Sequence of chain 1.B:
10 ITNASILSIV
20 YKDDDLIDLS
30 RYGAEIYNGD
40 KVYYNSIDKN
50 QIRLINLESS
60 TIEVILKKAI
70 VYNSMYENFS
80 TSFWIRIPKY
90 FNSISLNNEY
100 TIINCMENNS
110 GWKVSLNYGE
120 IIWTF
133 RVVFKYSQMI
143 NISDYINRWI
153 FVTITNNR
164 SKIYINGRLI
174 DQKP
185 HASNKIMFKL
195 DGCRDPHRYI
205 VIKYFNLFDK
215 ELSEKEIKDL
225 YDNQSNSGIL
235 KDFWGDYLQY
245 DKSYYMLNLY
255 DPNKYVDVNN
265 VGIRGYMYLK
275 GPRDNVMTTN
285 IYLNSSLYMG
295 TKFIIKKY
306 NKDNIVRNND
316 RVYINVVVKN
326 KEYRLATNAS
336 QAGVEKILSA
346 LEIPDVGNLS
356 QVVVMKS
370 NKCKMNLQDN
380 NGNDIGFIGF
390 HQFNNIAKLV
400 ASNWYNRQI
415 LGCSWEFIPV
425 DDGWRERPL

Binding-site contacts:
Ligand atom C5 contacts residue HIS390 of chain 1.B at 3.7 Å.
Ligand atom O9 contacts residue GLN407 of chain 1.B at 3.5 Å (h-bond).
Ligand atom C1 contacts residue HIS390 of chain 1.B at 4.0 Å.
Ligand atom O4 contacts residue TYR404 of chain 1.B at 4.0 Å.
Ligand atom O1B contacts residue GLY416 of chain 1.B at 3.4 Å.
Ligand atom O1A contacts residue GLY416 of chain 1.B at 3.3 Å (h-bond).
Ligand atom C1 contacts residue TYR404 of chain 1.B at 3.8 Å (hydrophobic).
Ligand atom O6 contacts residue GLU340 of chain 1.B at 3.2 Å (salt-bridge).
Ligand atom C4 contacts residue GLU340 of chain 1.B at 3.5 Å.
Ligand atom O6 contacts residue TRP403 of chain 1.B at 3.8 Å.
Ligand atom C5 contacts residue TRP403 of chain 1.B at 3.6 Å (hydrophobic).
Ligand atom N5 contacts residue TYR254 of chain 1.B at 3.1 Å (h-bond).
Ligand atom C6 contacts residue HIS390 of chain 1.B at 3.5 Å.
Ligand atom C1 contacts residue GLY416 of chain 1.B at 3.6 Å.
Ligand atom O6 contacts residue VAL339 of chain 1.B at 3.3 Å.
Ligand atom C3 contacts residue TYR254 of chain 1.B at 3.8 Å (hydrophobic).
Ligand atom C4 contacts residue PHE389 of chain 1.B at 3.6 Å (hydrophobic).
Ligand atom O4 contacts residue HIS390 of chain 1.B at 3.4 Å.
Ligand atom C5 contacts residue GLU340 of chain 1.B at 3.9 Å.
Ligand atom C4 contacts residue TYR254 of chain 1.B at 3.8 Å (hydrophobic).
Ligand atom O1A contacts residue LEU415 of chain 1.B at 4.0 Å.
Ligand atom O4 contacts residue HIS390 of chain 1.B at 3.0 Å (h-bond).
Ligand atom C3 contacts residue PHE389 of chain 1.B at 3.6 Å (hydrophobic).
Ligand atom O5 contacts residue GLU340 of chain 1.B at 3.2 Å (salt-bridge).
Ligand atom C4 contacts residue HIS390 of chain 1.B at 3.9 Å.
Ligand atom C6 contacts residue TYR254 of chain 1.B at 3.5 Å (hydrophobic).
Ligand atom C6 contacts residue SER401 of chain 1.B at 3.6 Å.
Ligand atom O1B contacts residue TYR404 of chain 1.B at 2.6 Å (h-bond).
Ligand atom O6 contacts residue GLU340 of chain 1.B at 3.9 Å.
Ligand atom O6 contacts residue SER401 of chain 1.B at 2.4 Å (h-bond).
Ligand atom O4 contacts residue GLU340 of chain 1.B at 2.7 Å (salt-bridge).
Ligand atom O6 contacts residue TRP403 of chain 1.B at 3.2 Å.
Ligand atom O5 contacts residue HIS390 of chain 1.B at 3.1 Å (h-bond).
Ligand atom O1B contacts residue PHE389 of chain 1.B at 3.9 Å.
Ligand atom C4 contacts residue TYR404 of chain 1.B at 3.8 Å (hydrophobic).
Ligand atom O8 contacts residue TYR254 of chain 1.B at 3.9 Å.
Ligand atom C6 contacts residue GLU340 of chain 1.B at 3.3 Å.
Ligand atom O3 contacts residue HIS390 of chain 1.B at 3.7 Å.
Ligand atom C5 contacts residue TYR254 of chain 1.B at 3.6 Å (hydrophobic).
Ligand atom O4 contacts residue PHE389 of chain 1.B at 2.6 Å (h-bond).

A protein and the small-molecule ligand that binds it are described below.
Small molecule (SMILES): CC(=O)N[C@H]1[C@H](O[C@@H]2[C@H](O)[C@@H](O)[C@H](O[C@H]3[C@H](O)[C@@H](O)[C@H](O)O[C@@H]3CO)O[C@@H]2CO)O[C@H](CO)[C@H](O)[C@@H]1O[C@@H]1O[C@H](CO)[C@H](O)[C@H](O[C@]2(C(=O)O)C[C@H](O)[C@@H](NC(C)=O)[C@H]([C@H](O)[C@H](O)CO)O2)[C@H]1O